Binding-site contacts:
Ligand atom N2 contacts residue ASN154 of chain 1.B at 2.9 Å (h-bond).
Ligand atom C4 contacts residue HIS104 of chain 1.A at 4.4 Å.
Ligand atom O7 contacts residue ASN154 of chain 1.B at 3.3 Å (h-bond).
Ligand atom C1 contacts residue ASN154 of chain 1.B at 1.4 Å.
Ligand atom C8 contacts residue ASN154 of chain 1.B at 3.4 Å.
Ligand atom C3 contacts residue ASN154 of chain 1.B at 3.8 Å.
Ligand atom C8 contacts residue HIS104 of chain 1.A at 4.0 Å.
Ligand atom C1 contacts residue HIS104 of chain 1.A at 3.2 Å.
Ligand atom C6 contacts residue HIS104 of chain 1.A at 3.2 Å.
Ligand atom C5 contacts residue ASN154 of chain 1.B at 3.7 Å.
Ligand atom O5 contacts residue HIS104 of chain 1.A at 3.0 Å (h-bond).
Ligand atom C4 contacts residue ASN154 of chain 1.B at 4.2 Å.
Ligand atom O5 contacts residue ASN154 of chain 1.B at 2.4 Å (h-bond).
Ligand atom C5 contacts residue HIS104 of chain 1.A at 3.1 Å.
Ligand atom C2 contacts residue ASN154 of chain 1.B at 2.4 Å.
Ligand atom C7 contacts residue ASN154 of chain 1.B at 3.3 Å.

Sequence of chain 1.A:
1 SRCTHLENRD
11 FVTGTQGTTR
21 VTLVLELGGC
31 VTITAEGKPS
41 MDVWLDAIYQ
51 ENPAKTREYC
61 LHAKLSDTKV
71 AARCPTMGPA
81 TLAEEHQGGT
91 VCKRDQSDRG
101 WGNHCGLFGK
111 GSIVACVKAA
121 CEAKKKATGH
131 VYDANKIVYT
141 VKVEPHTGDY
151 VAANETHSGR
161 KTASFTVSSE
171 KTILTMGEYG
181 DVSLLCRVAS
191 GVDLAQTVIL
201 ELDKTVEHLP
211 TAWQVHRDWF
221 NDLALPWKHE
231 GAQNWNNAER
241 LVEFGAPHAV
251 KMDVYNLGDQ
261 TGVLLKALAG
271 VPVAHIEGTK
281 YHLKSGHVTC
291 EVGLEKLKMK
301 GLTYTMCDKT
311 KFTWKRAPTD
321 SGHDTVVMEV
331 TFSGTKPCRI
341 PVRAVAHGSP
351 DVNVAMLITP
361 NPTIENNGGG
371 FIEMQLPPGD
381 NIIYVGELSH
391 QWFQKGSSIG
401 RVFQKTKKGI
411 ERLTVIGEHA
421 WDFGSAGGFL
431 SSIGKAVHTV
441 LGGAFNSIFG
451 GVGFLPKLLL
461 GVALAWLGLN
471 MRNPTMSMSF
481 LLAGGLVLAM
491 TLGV

Sequence of chain 1.B:
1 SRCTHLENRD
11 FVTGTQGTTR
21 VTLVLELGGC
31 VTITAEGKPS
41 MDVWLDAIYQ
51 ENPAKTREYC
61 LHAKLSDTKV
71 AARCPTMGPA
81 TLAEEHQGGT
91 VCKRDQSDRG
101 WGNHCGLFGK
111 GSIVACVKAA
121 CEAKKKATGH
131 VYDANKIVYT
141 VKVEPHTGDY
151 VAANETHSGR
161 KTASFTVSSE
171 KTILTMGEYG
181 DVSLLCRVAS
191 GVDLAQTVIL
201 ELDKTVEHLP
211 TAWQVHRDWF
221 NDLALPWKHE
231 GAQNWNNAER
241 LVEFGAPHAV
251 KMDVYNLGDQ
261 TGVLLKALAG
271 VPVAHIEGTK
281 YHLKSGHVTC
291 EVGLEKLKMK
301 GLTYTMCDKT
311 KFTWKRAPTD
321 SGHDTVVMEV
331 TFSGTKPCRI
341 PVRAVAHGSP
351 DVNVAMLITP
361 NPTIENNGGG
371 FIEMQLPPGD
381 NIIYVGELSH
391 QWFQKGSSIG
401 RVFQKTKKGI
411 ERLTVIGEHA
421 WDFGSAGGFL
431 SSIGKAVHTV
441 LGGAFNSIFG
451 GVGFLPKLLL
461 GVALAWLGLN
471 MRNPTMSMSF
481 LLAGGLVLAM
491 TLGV

This protein binds this small molecule.
Small molecule (SMILES): CC(=O)N[C@H]1[C@H](O[C@H]2[C@H](O)[C@@H](NC(C)=O)CO[C@@H]2CO[C@@H]2O[C@@H](C)[C@@H](O)[C@@H](O)[C@@H]2O)O[C@H](CO)[C@@H](O)[C@@H]1O